A small-molecule ligand and the protein it binds are described below.
Small molecule (SMILES): CC(C)(O)CCC[C@H](CC#CC(O)(C(F)(F)F)C(F)(F)F)[C@H]1CC[C@H]2/C(=C/C=C3C[C@@H](O)C[C@H](O)C3)CCC[C@]12C

Sequence of chain 1.A:
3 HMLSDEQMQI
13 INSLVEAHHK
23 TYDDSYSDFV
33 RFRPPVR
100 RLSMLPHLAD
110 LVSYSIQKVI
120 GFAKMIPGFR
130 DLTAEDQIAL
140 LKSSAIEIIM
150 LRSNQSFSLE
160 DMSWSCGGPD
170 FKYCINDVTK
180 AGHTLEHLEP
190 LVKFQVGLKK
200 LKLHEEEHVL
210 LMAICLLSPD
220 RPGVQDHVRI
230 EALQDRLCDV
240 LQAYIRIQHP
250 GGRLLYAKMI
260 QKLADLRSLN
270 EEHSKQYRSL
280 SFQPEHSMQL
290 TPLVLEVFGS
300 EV

Binding-site contacts:
Ligand atom F2 contacts residue LEU279 of chain 1.A at 3.4 Å.
Ligand atom O1 contacts residue TYR24 of chain 1.A at 3.3 Å (h-bond).
Ligand atom F2 contacts residue LEU104 of chain 1.A at 3.6 Å.
Ligand atom C4 contacts residue SER152 of chain 1.A at 3.6 Å.
Ligand atom C31 contacts residue MET149 of chain 1.A at 3.4 Å (hydrophobic).
Ligand atom C12 contacts residue VAL177 of chain 1.A at 3.4 Å (hydrophobic).
Ligand atom F1 contacts residue LEU279 of chain 1.A at 3.4 Å.
Ligand atom C29 contacts residue HIS182 of chain 1.A at 3.7 Å.
Ligand atom F6 contacts residue HIS272 of chain 1.A at 3.2 Å.
Ligand atom F1 contacts residue HIS182 of chain 1.A at 3.0 Å.
Ligand atom O4 contacts residue HIS272 of chain 1.A at 3.4 Å.
Ligand atom C27 contacts residue HIS272 of chain 1.A at 3.7 Å.
Ligand atom F5 contacts residue VAL111 of chain 1.A at 3.5 Å.
Ligand atom C24 contacts residue HIS182 of chain 1.A at 3.5 Å.
Ligand atom F6 contacts residue VAL111 of chain 1.A at 3.6 Å.
Ligand atom C32 contacts residue HIS186 of chain 1.A at 3.4 Å.
Ligand atom C7 contacts residue SER152 of chain 1.A at 3.3 Å.
Ligand atom C22 contacts residue HIS182 of chain 1.A at 3.6 Å.
Ligand atom C9 contacts residue TRP163 of chain 1.A at 3.7 Å (hydrophobic).
Ligand atom O2 contacts residue SER114 of chain 1.A at 2.9 Å (h-bond).
Ligand atom F4 contacts residue VAL293 of chain 1.A at 3.7 Å.
Ligand atom F1 contacts residue ALA180 of chain 1.A at 3.3 Å.
Ligand atom C6 contacts residue TRP163 of chain 1.A at 3.7 Å (hydrophobic).
Ligand atom C10 contacts residue CYS165 of chain 1.A at 3.4 Å (hydrophobic).
Ligand atom C1 contacts residue SER155 of chain 1.A at 3.6 Å.
Ligand atom C28 contacts residue HIS272 of chain 1.A at 3.7 Å.
Ligand atom O1 contacts residue SER152 of chain 1.A at 3.3 Å.
Ligand atom C32 contacts residue LEU187 of chain 1.A at 3.5 Å (hydrophobic).
Ligand atom F6 contacts residue PHE297 of chain 1.A at 3.4 Å.
Ligand atom O3 contacts residue HIS182 of chain 1.A at 2.9 Å (h-bond).
Ligand atom O1 contacts residue SER155 of chain 1.A at 2.7 Å (h-bond).
Ligand atom C28 contacts residue MET149 of chain 1.A at 3.5 Å (hydrophobic).
Ligand atom F4 contacts residue TYR276 of chain 1.A at 3.4 Å.
Ligand atom O3 contacts residue HIS272 of chain 1.A at 2.9 Å (h-bond).
Ligand atom F3 contacts residue LEU104 of chain 1.A at 3.5 Å.
Ligand atom O2 contacts residue ARG151 of chain 1.A at 2.9 Å (salt-bridge).
Ligand atom C23 contacts residue HIS182 of chain 1.A at 3.4 Å.
Ligand atom C5 contacts residue SER152 of chain 1.A at 3.6 Å.
Ligand atom F2 contacts residue LEU289 of chain 1.A at 3.6 Å.
Ligand atom C6 contacts residue SER152 of chain 1.A at 3.5 Å.